The small molecule below binds the protein below.
Small molecule (SMILES): Nc1ncnc2c1ncn2[C@@H]1O[C@H](CO[P](=O)(O)O[C@H]2[C@@H](O)[C@H](n3cnc4c(N)ncnc43)O[C@@H]2CO[P](=O)(O)O[C@H]2[C@@H](O)[C@H](n3cnc4c(N)ncnc43)O[C@@H]2COP(=O)(O)O)[C@@H](O)[C@H]1O

Binding-site contacts:
Ligand atom C4 contacts residue U2 of chain 43.C at 4.3 Å.
Ligand atom N3 contacts residue U3 of chain 43.C at 4.2 Å.
Ligand atom N6 contacts residue U3 of chain 43.C at 3.0 Å (h-bond).
Ligand atom N1 contacts residue U1 of chain 43.C at 2.8 Å (h-bond).
Ligand atom C2 contacts residue U1 of chain 43.C at 3.5 Å.
Ligand atom N1 contacts residue U2 of chain 43.C at 3.5 Å (h-bond).
Ligand atom C6 contacts residue U1 of chain 43.C at 3.6 Å.
Ligand atom N3 contacts residue U2 of chain 43.C at 3.7 Å.
Ligand atom N6 contacts residue U2 of chain 43.C at 4.2 Å.
Ligand atom N6 contacts residue U1 of chain 43.C at 2.8 Å (h-bond).
Ligand atom C2 contacts residue U2 of chain 43.C at 3.2 Å.
Ligand atom C2 contacts residue U3 of chain 43.C at 3.0 Å.
Ligand atom C6 contacts residue U3 of chain 43.C at 3.3 Å.
Ligand atom C6 contacts residue U2 of chain 43.C at 4.1 Å.
Ligand atom N1 contacts residue U3 of chain 43.C at 2.7 Å (h-bond).